Sequence of chain 28.A:
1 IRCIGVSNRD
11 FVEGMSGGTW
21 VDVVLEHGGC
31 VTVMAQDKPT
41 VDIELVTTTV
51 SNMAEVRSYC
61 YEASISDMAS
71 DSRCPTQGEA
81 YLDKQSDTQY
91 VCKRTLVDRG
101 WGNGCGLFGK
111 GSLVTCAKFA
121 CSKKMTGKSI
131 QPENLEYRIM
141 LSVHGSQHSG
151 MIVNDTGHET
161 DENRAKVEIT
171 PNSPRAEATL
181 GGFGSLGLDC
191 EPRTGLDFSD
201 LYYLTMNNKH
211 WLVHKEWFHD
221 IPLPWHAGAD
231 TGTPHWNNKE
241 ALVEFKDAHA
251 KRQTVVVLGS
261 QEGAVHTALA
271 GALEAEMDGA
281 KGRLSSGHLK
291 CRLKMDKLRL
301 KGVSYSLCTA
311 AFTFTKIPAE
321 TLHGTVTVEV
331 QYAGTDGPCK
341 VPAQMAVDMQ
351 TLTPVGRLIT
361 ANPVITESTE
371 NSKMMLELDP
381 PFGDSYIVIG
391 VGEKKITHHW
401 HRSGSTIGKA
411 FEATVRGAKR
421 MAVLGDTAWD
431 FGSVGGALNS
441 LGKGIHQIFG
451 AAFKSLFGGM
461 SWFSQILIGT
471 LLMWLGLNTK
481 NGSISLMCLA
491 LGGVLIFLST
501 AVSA

This small molecule binds to this protein.
Small molecule (SMILES): CC(=O)N[C@@H]1[C@@H](O)[C@H](O)[C@@H](CO)O[C@H]1O

Binding-site contacts:
Ligand atom C3 contacts residue ASN154 of chain 28.A at 3.9 Å.
Ligand atom O5 contacts residue THR160 of chain 28.A at 3.2 Å.
Ligand atom O7 contacts residue ASP161 of chain 28.A at 3.7 Å.
Ligand atom O6 contacts residue HIS158 of chain 28.A at 3.4 Å (h-bond).
Ligand atom C4 contacts residue THR160 of chain 28.A at 3.6 Å.
Ligand atom C5 contacts residue ASN154 of chain 28.A at 3.8 Å.
Ligand atom C8 contacts residue ILE152 of chain 28.A at 4.3 Å (hydrophobic).
Ligand atom O3 contacts residue THR160 of chain 28.A at 4.3 Å.
Ligand atom C1 contacts residue THR160 of chain 28.A at 3.0 Å.
Ligand atom C5 contacts residue THR160 of chain 28.A at 3.7 Å.
Ligand atom C1 contacts residue ASN154 of chain 28.A at 1.6 Å.
Ligand atom C7 contacts residue THR160 of chain 28.A at 3.4 Å.
Ligand atom C8 contacts residue ASN154 of chain 28.A at 4.1 Å.
Ligand atom C6 contacts residue HIS158 of chain 28.A at 4.0 Å.
Ligand atom C7 contacts residue ASN154 of chain 28.A at 3.0 Å.
Ligand atom C8 contacts residue VAL153 of chain 28.A at 4.4 Å (hydrophobic).
Ligand atom O7 contacts residue THR160 of chain 28.A at 2.5 Å.
Ligand atom O5 contacts residue ASN154 of chain 28.A at 2.4 Å (h-bond).
Ligand atom C6 contacts residue THR160 of chain 28.A at 3.7 Å.
Ligand atom N2 contacts residue ASN154 of chain 28.A at 3.0 Å (h-bond).
Ligand atom C2 contacts residue ASN154 of chain 28.A at 2.5 Å.
Ligand atom C4 contacts residue ASN154 of chain 28.A at 4.3 Å.
Ligand atom O7 contacts residue ASN154 of chain 28.A at 2.7 Å (h-bond).
Ligand atom C2 contacts residue THR160 of chain 28.A at 2.7 Å.
Ligand atom O5 contacts residue HIS158 of chain 28.A at 3.8 Å.
Ligand atom C3 contacts residue THR160 of chain 28.A at 3.9 Å.
Ligand atom N2 contacts residue THR160 of chain 28.A at 3.5 Å.